Binding-site contacts:
Ligand atom N2 contacts residue ASN164 of chain 1.A at 2.8 Å (h-bond).
Ligand atom C1 contacts residue ASN164 of chain 1.A at 1.4 Å.
Ligand atom C4 contacts residue ASN164 of chain 1.A at 4.3 Å.
Ligand atom C3 contacts residue ASN164 of chain 1.A at 3.8 Å.
Ligand atom C5 contacts residue ASN164 of chain 1.A at 3.7 Å.
Ligand atom O5 contacts residue ASN164 of chain 1.A at 2.4 Å (h-bond).
Ligand atom O7 contacts residue ALA163 of chain 1.A at 4.3 Å.
Ligand atom C8 contacts residue ALA163 of chain 1.A at 4.4 Å (hydrophobic).
Ligand atom O6 contacts residue THR466 of chain 1.B at 4.0 Å.
Ligand atom C7 contacts residue ASN164 of chain 1.A at 3.9 Å.
Ligand atom C2 contacts residue ASN164 of chain 1.A at 2.5 Å.
Ligand atom C7 contacts residue ALA163 of chain 1.A at 4.2 Å (hydrophobic).

Sequence of chain 1.B:
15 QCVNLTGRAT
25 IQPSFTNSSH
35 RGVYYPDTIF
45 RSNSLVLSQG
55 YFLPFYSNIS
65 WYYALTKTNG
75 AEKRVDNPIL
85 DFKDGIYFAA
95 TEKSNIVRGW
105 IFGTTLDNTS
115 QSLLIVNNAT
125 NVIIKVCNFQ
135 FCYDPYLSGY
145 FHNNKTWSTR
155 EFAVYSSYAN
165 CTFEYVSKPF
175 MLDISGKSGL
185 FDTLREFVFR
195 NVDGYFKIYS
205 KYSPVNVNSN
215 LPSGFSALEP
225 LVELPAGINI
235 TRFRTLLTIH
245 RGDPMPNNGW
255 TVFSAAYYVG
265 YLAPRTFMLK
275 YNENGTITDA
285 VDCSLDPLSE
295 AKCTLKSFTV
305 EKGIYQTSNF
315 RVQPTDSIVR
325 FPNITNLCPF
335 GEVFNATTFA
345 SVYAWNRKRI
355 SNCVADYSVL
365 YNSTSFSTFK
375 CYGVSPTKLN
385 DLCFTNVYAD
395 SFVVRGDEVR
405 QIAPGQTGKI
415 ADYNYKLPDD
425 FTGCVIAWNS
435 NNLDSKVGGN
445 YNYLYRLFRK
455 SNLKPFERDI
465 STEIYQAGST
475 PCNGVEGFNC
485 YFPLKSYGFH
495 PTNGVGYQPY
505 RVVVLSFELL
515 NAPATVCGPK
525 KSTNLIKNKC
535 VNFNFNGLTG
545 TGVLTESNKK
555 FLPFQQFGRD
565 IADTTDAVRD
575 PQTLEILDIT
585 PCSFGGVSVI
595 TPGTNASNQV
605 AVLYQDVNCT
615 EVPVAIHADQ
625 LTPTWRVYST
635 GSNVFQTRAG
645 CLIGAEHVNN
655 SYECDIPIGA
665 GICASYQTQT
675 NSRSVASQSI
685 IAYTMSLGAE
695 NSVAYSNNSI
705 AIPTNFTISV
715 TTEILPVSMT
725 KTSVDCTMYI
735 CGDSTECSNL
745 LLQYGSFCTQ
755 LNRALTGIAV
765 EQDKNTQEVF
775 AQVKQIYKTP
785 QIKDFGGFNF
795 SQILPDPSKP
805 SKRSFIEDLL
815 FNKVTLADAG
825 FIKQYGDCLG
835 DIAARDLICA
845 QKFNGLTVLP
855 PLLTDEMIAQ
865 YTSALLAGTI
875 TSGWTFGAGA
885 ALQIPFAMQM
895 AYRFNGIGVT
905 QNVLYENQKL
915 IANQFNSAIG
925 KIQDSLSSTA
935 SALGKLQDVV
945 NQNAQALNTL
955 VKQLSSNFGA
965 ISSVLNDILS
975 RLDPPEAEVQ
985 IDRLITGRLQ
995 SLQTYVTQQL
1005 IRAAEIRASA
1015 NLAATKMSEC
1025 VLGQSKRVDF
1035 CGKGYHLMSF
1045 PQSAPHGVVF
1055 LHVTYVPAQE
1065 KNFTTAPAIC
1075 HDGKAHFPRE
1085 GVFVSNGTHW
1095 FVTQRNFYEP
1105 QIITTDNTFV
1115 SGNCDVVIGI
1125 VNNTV

Sequence of chain 1.A:
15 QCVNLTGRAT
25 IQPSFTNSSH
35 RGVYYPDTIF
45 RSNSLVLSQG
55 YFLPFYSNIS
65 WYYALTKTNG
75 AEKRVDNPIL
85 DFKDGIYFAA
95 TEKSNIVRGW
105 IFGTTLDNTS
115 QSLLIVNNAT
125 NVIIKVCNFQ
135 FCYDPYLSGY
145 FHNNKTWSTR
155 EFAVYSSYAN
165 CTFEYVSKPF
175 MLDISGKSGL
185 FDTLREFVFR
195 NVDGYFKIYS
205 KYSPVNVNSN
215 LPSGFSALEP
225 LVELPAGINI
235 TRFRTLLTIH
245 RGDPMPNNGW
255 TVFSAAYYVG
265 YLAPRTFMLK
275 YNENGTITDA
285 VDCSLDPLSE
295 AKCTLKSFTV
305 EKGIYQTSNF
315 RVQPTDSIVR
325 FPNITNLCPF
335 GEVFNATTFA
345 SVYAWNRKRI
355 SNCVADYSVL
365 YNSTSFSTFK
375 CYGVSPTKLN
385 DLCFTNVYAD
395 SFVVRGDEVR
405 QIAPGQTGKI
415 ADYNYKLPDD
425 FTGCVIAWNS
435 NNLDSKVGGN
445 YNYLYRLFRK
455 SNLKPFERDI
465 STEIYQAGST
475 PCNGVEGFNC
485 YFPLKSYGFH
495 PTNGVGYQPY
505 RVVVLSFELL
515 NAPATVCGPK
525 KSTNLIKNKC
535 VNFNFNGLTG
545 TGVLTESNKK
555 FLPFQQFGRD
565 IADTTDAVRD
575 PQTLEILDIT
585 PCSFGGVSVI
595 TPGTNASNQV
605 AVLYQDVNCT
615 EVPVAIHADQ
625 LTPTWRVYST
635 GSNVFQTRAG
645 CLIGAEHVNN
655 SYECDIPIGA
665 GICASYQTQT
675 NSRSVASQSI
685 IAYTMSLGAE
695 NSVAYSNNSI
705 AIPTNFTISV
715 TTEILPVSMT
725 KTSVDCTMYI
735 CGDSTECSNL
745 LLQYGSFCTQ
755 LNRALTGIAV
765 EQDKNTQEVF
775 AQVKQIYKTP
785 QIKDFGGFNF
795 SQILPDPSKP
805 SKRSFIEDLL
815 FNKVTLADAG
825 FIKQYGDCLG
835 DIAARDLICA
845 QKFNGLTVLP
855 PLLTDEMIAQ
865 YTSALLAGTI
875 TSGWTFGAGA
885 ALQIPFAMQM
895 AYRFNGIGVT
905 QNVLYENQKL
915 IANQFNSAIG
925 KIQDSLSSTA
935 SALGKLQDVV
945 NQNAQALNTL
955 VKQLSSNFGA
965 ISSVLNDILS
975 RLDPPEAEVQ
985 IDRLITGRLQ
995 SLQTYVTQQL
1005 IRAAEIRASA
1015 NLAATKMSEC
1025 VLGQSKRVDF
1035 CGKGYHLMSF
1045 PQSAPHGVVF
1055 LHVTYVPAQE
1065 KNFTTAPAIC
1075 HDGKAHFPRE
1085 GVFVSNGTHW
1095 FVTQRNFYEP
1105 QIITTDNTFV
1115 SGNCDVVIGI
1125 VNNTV

This small molecule binds to this protein.
Small molecule (SMILES): CC(=O)N[C@H]1[C@H](O[C@H]2[C@H](O)[C@@H](NC(C)=O)CO[C@@H]2CO)O[C@H](CO)[C@@H](O)[C@@H]1O